Binding-site contacts:
Ligand atom O5 contacts residue ARG221 of chain 1.B at 3.7 Å.
Ligand atom O3 contacts residue ARG221 of chain 1.B at 3.1 Å (salt-bridge).
Ligand atom C5 contacts residue ASN87 of chain 1.B at 3.6 Å.
Ligand atom C3 contacts residue ASN87 of chain 1.B at 3.9 Å.
Ligand atom C8 contacts residue ALA135 of chain 1.B at 4.4 Å (hydrophobic).
Ligand atom O7 contacts residue ARG221 of chain 1.B at 2.9 Å (salt-bridge).
Ligand atom C3 contacts residue ARG221 of chain 1.B at 4.1 Å.
Ligand atom C2 contacts residue ASN87 of chain 1.B at 2.5 Å.
Ligand atom C8 contacts residue PRO65 of chain 1.B at 4.3 Å (hydrophobic).
Ligand atom O6 contacts residue LYS219 of chain 1.B at 4.3 Å.
Ligand atom C7 contacts residue GLU66 of chain 1.B at 4.1 Å.
Ligand atom O6 contacts residue ARG221 of chain 1.B at 4.1 Å.
Ligand atom C7 contacts residue ASN87 of chain 1.B at 2.9 Å.
Ligand atom C1 contacts residue ASN87 of chain 1.B at 1.5 Å.
Ligand atom C8 contacts residue ARG221 of chain 1.B at 4.4 Å.
Ligand atom O6 contacts residue GLU86 of chain 1.B at 2.4 Å (salt-bridge).
Ligand atom O7 contacts residue ASN87 of chain 1.B at 3.8 Å.
Ligand atom C4 contacts residue ASN87 of chain 1.B at 4.2 Å.
Ligand atom C1 contacts residue GLU86 of chain 1.B at 4.3 Å.
Ligand atom C6 contacts residue ARG221 of chain 1.B at 3.6 Å.
Ligand atom O7 contacts residue CYS90 of chain 1.B at 3.7 Å.
Ligand atom C8 contacts residue CYS90 of chain 1.B at 3.7 Å (hydrophobic).
Ligand atom C6 contacts residue GLU86 of chain 1.B at 3.0 Å.
Ligand atom C8 contacts residue ASN87 of chain 1.B at 3.3 Å.
Ligand atom N2 contacts residue ASN87 of chain 1.B at 2.3 Å (h-bond).
Ligand atom O5 contacts residue GLU86 of chain 1.B at 3.1 Å (salt-bridge).
Ligand atom C7 contacts residue ASN64 of chain 1.B at 4.1 Å.
Ligand atom C7 contacts residue ARG221 of chain 1.B at 3.7 Å.
Ligand atom C5 contacts residue GLU86 of chain 1.B at 3.7 Å.
Ligand atom C4 contacts residue ARG221 of chain 1.B at 4.4 Å.
Ligand atom N2 contacts residue ASN64 of chain 1.B at 4.5 Å.
Ligand atom N2 contacts residue GLU66 of chain 1.B at 3.5 Å.
Ligand atom C2 contacts residue ARG221 of chain 1.B at 4.3 Å.
Ligand atom C5 contacts residue ARG221 of chain 1.B at 3.9 Å.
Ligand atom C8 contacts residue GLU66 of chain 1.B at 3.7 Å.
Ligand atom C7 contacts residue CYS90 of chain 1.B at 4.1 Å (hydrophobic).
Ligand atom O7 contacts residue ALA135 of chain 1.B at 4.0 Å.
Ligand atom O5 contacts residue ASN87 of chain 1.B at 2.3 Å (h-bond).
Ligand atom C8 contacts residue ASN64 of chain 1.B at 3.3 Å.
Ligand atom C8 contacts residue SER137 of chain 1.B at 4.5 Å.

A small-molecule ligand and the protein it binds are described below.
Small molecule (SMILES): CC(=O)N[C@H]1[C@H](O[C@H]2[C@H](O)[C@@H](NC(C)=O)CO[C@@H]2CO)O[C@H](CO)[C@@H](O[C@@H]2O[C@H](CO)[C@@H](O)[C@H](O[C@H]3O[C@H](CO)[C@@H](O)[C@H](O)[C@@H]3O)[C@@H]2O)[C@@H]1O

Sequence of chain 1.B:
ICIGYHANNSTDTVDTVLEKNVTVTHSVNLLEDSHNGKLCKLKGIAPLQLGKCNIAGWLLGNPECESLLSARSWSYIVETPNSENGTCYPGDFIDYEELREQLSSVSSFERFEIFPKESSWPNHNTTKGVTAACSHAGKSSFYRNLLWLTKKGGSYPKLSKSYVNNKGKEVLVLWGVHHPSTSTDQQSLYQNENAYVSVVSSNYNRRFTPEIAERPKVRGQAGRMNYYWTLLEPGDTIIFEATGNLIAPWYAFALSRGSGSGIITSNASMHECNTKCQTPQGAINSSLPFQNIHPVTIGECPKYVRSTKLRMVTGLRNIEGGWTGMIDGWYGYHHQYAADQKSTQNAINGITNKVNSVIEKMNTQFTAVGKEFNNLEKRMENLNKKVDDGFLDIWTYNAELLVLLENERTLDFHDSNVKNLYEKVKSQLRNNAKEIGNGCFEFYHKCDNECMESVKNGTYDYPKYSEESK